Binding-site contacts:
Ligand atom C2 contacts residue TRP138 of chain 37.E at 3.8 Å (hydrophobic).
Ligand atom C8 contacts residue GLY119 of chain 37.E at 3.9 Å.
Ligand atom O5 contacts residue ASN120 of chain 37.E at 4.0 Å.
Ligand atom C2 contacts residue ASN120 of chain 37.E at 2.6 Å.
Ligand atom O7 contacts residue TRP138 of chain 37.E at 3.8 Å.
Ligand atom C8 contacts residue ASN120 of chain 37.E at 4.1 Å.
Ligand atom N2 contacts residue TRP138 of chain 37.E at 3.7 Å.
Ligand atom N2 contacts residue ASN120 of chain 37.E at 3.0 Å (h-bond).
Ligand atom C4 contacts residue ASN120 of chain 37.E at 4.2 Å.
Ligand atom O4 contacts residue TRP138 of chain 37.E at 3.1 Å.
Ligand atom O7 contacts residue ASN120 of chain 37.E at 4.4 Å.
Ligand atom O5 contacts residue TRP138 of chain 37.E at 4.3 Å.
Ligand atom O5 contacts residue ASN120 of chain 37.E at 2.4 Å (h-bond).
Ligand atom C7 contacts residue TRP138 of chain 37.E at 4.3 Å (hydrophobic).
Ligand atom C7 contacts residue ASN120 of chain 37.E at 3.8 Å.
Ligand atom C5 contacts residue ASN120 of chain 37.E at 3.9 Å.
Ligand atom C1 contacts residue TRP138 of chain 37.E at 3.9 Å (hydrophobic).
Ligand atom C3 contacts residue ASN120 of chain 37.E at 3.9 Å.
Ligand atom C4 contacts residue TRP138 of chain 37.E at 3.3 Å (hydrophobic).
Ligand atom C6 contacts residue ASN120 of chain 37.E at 3.0 Å.
Ligand atom C1 contacts residue ASN120 of chain 37.E at 1.4 Å.
Ligand atom C3 contacts residue TRP138 of chain 37.E at 2.9 Å (hydrophobic).
Ligand atom C5 contacts residue TRP138 of chain 37.E at 3.5 Å (hydrophobic).
Ligand atom O3 contacts residue TRP138 of chain 37.E at 3.5 Å.
Ligand atom C8 contacts residue TRP138 of chain 37.E at 4.0 Å (hydrophobic).
Ligand atom C5 contacts residue ASN120 of chain 37.E at 3.6 Å.

Sequence of chain 37.E:
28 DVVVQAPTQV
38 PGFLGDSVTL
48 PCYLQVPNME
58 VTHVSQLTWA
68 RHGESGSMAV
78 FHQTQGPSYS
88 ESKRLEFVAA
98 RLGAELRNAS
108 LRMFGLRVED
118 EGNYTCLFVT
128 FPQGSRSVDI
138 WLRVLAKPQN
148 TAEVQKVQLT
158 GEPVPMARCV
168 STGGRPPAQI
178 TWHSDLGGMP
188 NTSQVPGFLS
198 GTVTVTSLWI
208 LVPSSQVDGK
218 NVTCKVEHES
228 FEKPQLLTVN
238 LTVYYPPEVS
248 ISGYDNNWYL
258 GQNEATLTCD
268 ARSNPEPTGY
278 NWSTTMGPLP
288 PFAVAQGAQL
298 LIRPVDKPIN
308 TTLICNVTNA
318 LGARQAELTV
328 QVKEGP

This small molecule binds to this protein.
Small molecule (SMILES): CC(=O)N[C@H]1[C@H](O[C@H]2[C@H](O)[C@@H](NC(C)=O)CO[C@@H]2CO[C@@H]2O[C@@H](C)[C@@H](O)[C@@H](O)[C@@H]2O)O[C@H](CO)[C@@H](O[C@@H]2O[C@H](CO)[C@@H](O)[C@H](O[C@@H]3O[C@H](CO)[C@@H](O)[C@H](O)[C@@H]3O)[C@@H]2O)[C@@H]1O